The protein below binds the small molecule below.
Small molecule (SMILES): CC(=O)N[C@@H]1[C@@H](O)[C@H](O)[C@@H](CO)O[C@H]1O

Binding-site contacts:
Ligand atom N2 contacts residue ASN56 of chain 2.B at 2.8 Å (h-bond).
Ligand atom O7 contacts residue SER48 of chain 2.B at 3.0 Å (h-bond).
Ligand atom C4 contacts residue ASN56 of chain 2.B at 4.2 Å.
Ligand atom C4 contacts residue ASN47 of chain 2.B at 4.3 Å.
Ligand atom C8 contacts residue SER48 of chain 2.B at 3.9 Å.
Ligand atom C1 contacts residue ASN56 of chain 2.B at 1.4 Å.
Ligand atom C5 contacts residue ASN56 of chain 2.B at 3.7 Å.
Ligand atom C2 contacts residue ASN56 of chain 2.B at 2.4 Å.
Ligand atom C7 contacts residue ASN56 of chain 2.B at 3.5 Å.
Ligand atom O7 contacts residue ASN56 of chain 2.B at 3.9 Å.
Ligand atom C1 contacts residue LEU59 of chain 2.B at 4.4 Å (hydrophobic).
Ligand atom C1 contacts residue SER48 of chain 2.B at 4.3 Å.
Ligand atom C2 contacts residue SER48 of chain 2.B at 4.3 Å.
Ligand atom O6 contacts residue ASP43 of chain 2.B at 4.3 Å.
Ligand atom O5 contacts residue ASN56 of chain 2.B at 2.4 Å (h-bond).
Ligand atom C6 contacts residue THR58 of chain 2.B at 4.5 Å.
Ligand atom C7 contacts residue SER48 of chain 2.B at 3.7 Å.
Ligand atom O6 contacts residue ASN47 of chain 2.B at 3.8 Å.
Ligand atom C8 contacts residue VAL51 of chain 2.B at 4.3 Å (hydrophobic).
Ligand atom C3 contacts residue ASN56 of chain 2.B at 3.8 Å.
Ligand atom C8 contacts residue THR50 of chain 2.B at 4.3 Å.
Ligand atom O6 contacts residue LEU59 of chain 2.B at 3.6 Å.
Ligand atom O5 contacts residue THR58 of chain 2.B at 4.4 Å.
Ligand atom N2 contacts residue SER48 of chain 2.B at 4.5 Å.
Ligand atom O5 contacts residue LEU59 of chain 2.B at 3.7 Å.

Sequence of chain 2.B:
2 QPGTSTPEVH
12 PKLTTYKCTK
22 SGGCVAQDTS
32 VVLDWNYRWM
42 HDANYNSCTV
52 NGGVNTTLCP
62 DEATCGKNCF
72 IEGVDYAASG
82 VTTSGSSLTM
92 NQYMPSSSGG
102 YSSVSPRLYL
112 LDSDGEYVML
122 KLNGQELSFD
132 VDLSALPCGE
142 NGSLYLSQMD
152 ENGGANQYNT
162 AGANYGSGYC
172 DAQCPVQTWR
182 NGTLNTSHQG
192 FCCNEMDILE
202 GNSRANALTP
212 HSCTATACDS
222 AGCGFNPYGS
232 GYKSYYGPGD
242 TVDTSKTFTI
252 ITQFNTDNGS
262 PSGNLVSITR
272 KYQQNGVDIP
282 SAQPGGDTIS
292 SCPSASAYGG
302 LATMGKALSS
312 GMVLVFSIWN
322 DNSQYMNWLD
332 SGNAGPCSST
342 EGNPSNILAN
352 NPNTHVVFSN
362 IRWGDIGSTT